Sequence of chain 1.A:
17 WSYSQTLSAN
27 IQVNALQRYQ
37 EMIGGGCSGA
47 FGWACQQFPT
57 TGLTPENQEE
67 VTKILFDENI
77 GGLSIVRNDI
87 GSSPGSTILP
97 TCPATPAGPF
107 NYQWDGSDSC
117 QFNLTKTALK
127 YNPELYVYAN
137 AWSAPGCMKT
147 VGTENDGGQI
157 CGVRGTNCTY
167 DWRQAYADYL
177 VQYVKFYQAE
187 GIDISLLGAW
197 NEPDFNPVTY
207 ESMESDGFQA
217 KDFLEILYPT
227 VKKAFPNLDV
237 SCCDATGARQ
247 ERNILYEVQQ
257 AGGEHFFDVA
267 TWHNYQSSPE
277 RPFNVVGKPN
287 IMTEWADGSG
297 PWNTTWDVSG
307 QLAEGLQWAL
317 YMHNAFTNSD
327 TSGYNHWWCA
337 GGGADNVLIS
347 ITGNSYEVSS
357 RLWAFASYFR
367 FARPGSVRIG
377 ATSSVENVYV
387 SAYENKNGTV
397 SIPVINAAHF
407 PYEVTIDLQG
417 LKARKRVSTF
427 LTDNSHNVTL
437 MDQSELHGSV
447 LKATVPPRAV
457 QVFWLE

Binding-site contacts:
Ligand atom C2 contacts residue THR301 of chain 1.A at 3.8 Å.
Ligand atom C5 contacts residue THR301 of chain 1.A at 4.2 Å.
Ligand atom C4 contacts residue THR301 of chain 1.A at 4.2 Å.
Ligand atom O5 contacts residue THR300 of chain 1.A at 3.1 Å (h-bond).
Ligand atom O6 contacts residue THR300 of chain 1.A at 2.7 Å (h-bond).
Ligand atom C7 contacts residue MAN4 of chain 1.G at 3.9 Å.
Ligand atom N2 contacts residue MAN4 of chain 1.G at 4.2 Å.
Ligand atom C8 contacts residue NAG2 of chain 1.G at 3.6 Å.
Ligand atom O7 contacts residue SER305 of chain 1.A at 2.7 Å (h-bond).
Ligand atom C6 contacts residue THR301 of chain 1.A at 4.1 Å.
Ligand atom O7 contacts residue NAG2 of chain 1.G at 4.1 Å.
Ligand atom O5 contacts residue THR301 of chain 1.A at 3.5 Å.
Ligand atom C2 contacts residue ASN299 of chain 1.A at 2.5 Å.
Ligand atom O5 contacts residue MAN5 of chain 1.G at 3.7 Å.
Ligand atom C7 contacts residue SER305 of chain 1.A at 3.4 Å.
Ligand atom C5 contacts residue THR300 of chain 1.A at 4.0 Å.
Ligand atom C6 contacts residue MAN5 of chain 1.G at 4.0 Å.
Ligand atom C5 contacts residue ASN299 of chain 1.A at 3.6 Å.
Ligand atom N2 contacts residue ASN299 of chain 1.A at 3.0 Å (h-bond).
Ligand atom O6 contacts residue ASN299 of chain 1.A at 4.0 Å.
Ligand atom C1 contacts residue THR301 of chain 1.A at 3.6 Å.
Ligand atom C3 contacts residue MAN4 of chain 1.G at 3.9 Å.
Ligand atom C4 contacts residue ASN299 of chain 1.A at 4.2 Å.
Ligand atom C4 contacts residue MAN5 of chain 1.G at 3.6 Å.
Ligand atom C5 contacts residue MAN5 of chain 1.G at 4.0 Å.
Ligand atom O5 contacts residue ASN299 of chain 1.A at 2.3 Å (h-bond).
Ligand atom C1 contacts residue ASN299 of chain 1.A at 1.4 Å.
Ligand atom C1 contacts residue THR300 of chain 1.A at 3.8 Å.
Ligand atom O7 contacts residue THR301 of chain 1.A at 3.4 Å (h-bond).
Ligand atom O7 contacts residue MAN5 of chain 1.G at 3.5 Å.
Ligand atom C6 contacts residue THR300 of chain 1.A at 3.4 Å.
Ligand atom C2 contacts residue MAN5 of chain 1.G at 4.1 Å.
Ligand atom C3 contacts residue ASN299 of chain 1.A at 3.8 Å.
Ligand atom O3 contacts residue MAN4 of chain 1.G at 2.5 Å (h-bond).
Ligand atom O7 contacts residue ASN299 of chain 1.A at 3.2 Å (h-bond).
Ligand atom C8 contacts residue SER305 of chain 1.A at 3.5 Å.
Ligand atom O7 contacts residue MAN4 of chain 1.G at 3.4 Å.
Ligand atom C7 contacts residue ASN299 of chain 1.A at 3.3 Å.
Ligand atom C8 contacts residue GLN307 of chain 1.A at 3.6 Å.
Ligand atom O7 contacts residue GLU310 of chain 1.A at 3.4 Å (salt-bridge).

The protein below binds the small molecule below.
Small molecule (SMILES): CC(=O)N[C@H]1[C@H](O[C@H]2[C@H](O)[C@@H](NC(C)=O)CO[C@@H]2CO)O[C@H](CO)[C@@H](O)[C@@H]1O